Binding-site contacts:
Ligand atom N3 contacts residue K1 of chain 1.E at 4.0 Å.
Ligand atom N2 contacts residue K1 of chain 1.E at 4.0 Å.
Ligand atom C18 contacts residue GLY210 of chain 1.A at 3.6 Å.
Ligand atom C19 contacts residue ASN213 of chain 1.A at 3.5 Å.
Ligand atom C18 contacts residue LYS214 of chain 1.A at 4.1 Å.
Ligand atom C21 contacts residue GLY210 of chain 1.A at 4.0 Å.
Ligand atom N5 contacts residue GLY210 of chain 1.A at 4.0 Å.
Ligand atom C3 contacts residue PHE208 of chain 1.A at 3.7 Å (hydrophobic).
Ligand atom N2 contacts residue PRO209 of chain 1.A at 3.6 Å (h-bond).
Ligand atom C22 contacts residue GLY210 of chain 1.A at 3.9 Å.
Ligand atom C21 contacts residue ASN213 of chain 1.A at 4.1 Å.
Ligand atom N1 contacts residue PHE208 of chain 1.A at 3.8 Å.
Ligand atom C2 contacts residue PHE208 of chain 1.A at 4.2 Å (hydrophobic).
Ligand atom C10 contacts residue THR211 of chain 1.A at 3.8 Å.
Ligand atom C22 contacts residue K1 of chain 1.E at 3.4 Å.
Ligand atom C19 contacts residue LYS214 of chain 1.A at 4.2 Å.
Ligand atom C9 contacts residue GLY210 of chain 1.A at 3.9 Å.
Ligand atom N6 contacts residue LYS214 of chain 1.A at 3.9 Å.
Ligand atom N3 contacts residue TYR207 of chain 1.A at 4.1 Å.
Ligand atom CL contacts residue LYS214 of chain 1.A at 3.2 Å.
Ligand atom N1 contacts residue GLY210 of chain 1.A at 3.7 Å.
Ligand atom N3 contacts residue PRO209 of chain 1.A at 4.0 Å.
Ligand atom C9 contacts residue THR211 of chain 1.A at 3.3 Å.
Ligand atom C10 contacts residue GLY210 of chain 1.A at 3.3 Å.
Ligand atom C7 contacts residue THR211 of chain 1.A at 3.6 Å.
Ligand atom N3 contacts residue PHE208 of chain 1.A at 4.1 Å.
Ligand atom C10 contacts residue LYS214 of chain 1.A at 4.2 Å.
Ligand atom C2 contacts residue THR211 of chain 1.A at 3.7 Å.
Ligand atom N2 contacts residue PHE208 of chain 1.A at 3.4 Å.
Ligand atom C20 contacts residue GLY210 of chain 1.A at 4.2 Å.
Ligand atom C1 contacts residue THR211 of chain 1.A at 3.7 Å.
Ligand atom N2 contacts residue GLY210 of chain 1.A at 3.2 Å (h-bond).
Ligand atom C12 contacts residue GLY210 of chain 1.A at 4.0 Å.
Ligand atom C1 contacts residue PHE208 of chain 1.A at 4.0 Å (hydrophobic).
Ligand atom C11 contacts residue GLY210 of chain 1.A at 3.8 Å.
Ligand atom N1 contacts residue THR211 of chain 1.A at 3.1 Å (h-bond).
Ligand atom C19 contacts residue GLY210 of chain 1.A at 3.2 Å.
Ligand atom N2 contacts residue THR211 of chain 1.A at 3.9 Å.
Ligand atom C8 contacts residue THR211 of chain 1.A at 3.8 Å.
Ligand atom C17 contacts residue LYS214 of chain 1.A at 3.5 Å.

Sequence of chain 1.A:
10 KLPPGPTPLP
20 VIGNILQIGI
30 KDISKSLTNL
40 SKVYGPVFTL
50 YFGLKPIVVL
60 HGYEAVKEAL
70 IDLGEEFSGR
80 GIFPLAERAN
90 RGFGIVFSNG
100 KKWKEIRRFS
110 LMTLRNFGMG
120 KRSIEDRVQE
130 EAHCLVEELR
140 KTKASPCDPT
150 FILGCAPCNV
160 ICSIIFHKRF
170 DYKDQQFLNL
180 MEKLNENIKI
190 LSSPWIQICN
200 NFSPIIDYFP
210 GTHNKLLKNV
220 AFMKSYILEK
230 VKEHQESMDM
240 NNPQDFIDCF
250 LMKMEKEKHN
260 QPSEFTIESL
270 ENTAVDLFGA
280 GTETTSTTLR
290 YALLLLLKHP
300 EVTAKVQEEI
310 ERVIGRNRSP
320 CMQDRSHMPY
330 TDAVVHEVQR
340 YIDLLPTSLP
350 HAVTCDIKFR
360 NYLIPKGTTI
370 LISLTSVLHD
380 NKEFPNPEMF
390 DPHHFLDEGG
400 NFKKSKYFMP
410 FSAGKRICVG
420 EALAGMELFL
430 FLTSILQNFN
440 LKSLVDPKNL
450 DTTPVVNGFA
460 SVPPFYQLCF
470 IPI

This small molecule binds to this protein.
Small molecule (SMILES): CCCCc1nc(Cl)c(CO)n1Cc1ccc(-c2ccccc2-c2nn[nH]n2)cc1